Binding-site contacts:
Ligand atom C4 contacts residue TRP143 of chain 1.A at 3.9 Å (hydrophobic).
Ligand atom O3 contacts residue HIS304 of chain 1.A at 3.3 Å (h-bond).
Ligand atom O6 contacts residue TYR249 of chain 1.A at 3.8 Å.
Ligand atom O4 contacts residue GLU305 of chain 1.A at 3.9 Å.
Ligand atom O4 contacts residue GLU250 of chain 1.A at 2.6 Å (salt-bridge).
Ligand atom O1 contacts residue TRP300 of chain 1.A at 3.8 Å.
Ligand atom C5 contacts residue ASP165 of chain 1.A at 4.0 Å.
Ligand atom O2 contacts residue GLU250 of chain 1.A at 4.1 Å.
Ligand atom O3 contacts residue ASP165 of chain 1.A at 2.8 Å (salt-bridge).
Ligand atom C6 contacts residue TYR299 of chain 1.A at 3.6 Å (hydrophobic).
Ligand atom O4 contacts residue TRP143 of chain 1.A at 3.0 Å (h-bond).
Ligand atom C4 contacts residue LEU164 of chain 1.A at 4.2 Å (hydrophobic).
Ligand atom O4 contacts residue TYR249 of chain 1.A at 4.3 Å.
Ligand atom C4 contacts residue ASP165 of chain 1.A at 3.4 Å.
Ligand atom O3 contacts residue LEU164 of chain 1.A at 3.8 Å.
Ligand atom O3 contacts residue GLU250 of chain 1.A at 2.5 Å (salt-bridge).
Ligand atom C2 contacts residue LEU164 of chain 1.A at 4.1 Å (hydrophobic).
Ligand atom C6 contacts residue PRO162 of chain 1.A at 4.3 Å (hydrophobic).
Ligand atom C6 contacts residue ASP247 of chain 1.A at 3.5 Å.
Ligand atom O2 contacts residue LEU164 of chain 1.A at 4.0 Å.
Ligand atom O4 contacts residue PRO162 of chain 1.A at 3.5 Å.
Ligand atom O4 contacts residue HIS304 of chain 1.A at 3.0 Å (h-bond).
Ligand atom C3 contacts residue LEU164 of chain 1.A at 4.2 Å (hydrophobic).
Ligand atom C3 contacts residue HIS304 of chain 1.A at 3.8 Å.
Ligand atom O3 contacts residue SER81 of chain 1.A at 4.3 Å.
Ligand atom O4 contacts residue ASP165 of chain 1.A at 2.6 Å (salt-bridge).
Ligand atom C6 contacts residue TRP157 of chain 1.A at 3.9 Å (hydrophobic).
Ligand atom O6 contacts residue ASP247 of chain 1.A at 2.6 Å (salt-bridge).
Ligand atom C4 contacts residue HIS304 of chain 1.A at 4.0 Å.
Ligand atom O4 contacts residue TRP300 of chain 1.A at 4.5 Å.
Ligand atom C3 contacts residue GLU250 of chain 1.A at 3.7 Å.
Ligand atom O3 contacts residue TRP143 of chain 1.A at 3.4 Å.
Ligand atom C3 contacts residue ASP165 of chain 1.A at 3.2 Å.
Ligand atom O6 contacts residue TRP157 of chain 1.A at 3.8 Å.
Ligand atom C6 contacts residue VAL220 of chain 1.A at 3.9 Å (hydrophobic).
Ligand atom C5 contacts residue TRP300 of chain 1.A at 4.5 Å (hydrophobic).
Ligand atom C6 contacts residue TYR249 of chain 1.A at 3.9 Å (hydrophobic).
Ligand atom C4 contacts residue GLU250 of chain 1.A at 3.4 Å.
Ligand atom O4 contacts residue TRP157 of chain 1.A at 4.1 Å.
Ligand atom C5 contacts residue TYR299 of chain 1.A at 3.9 Å (hydrophobic).

A small-molecule ligand and the protein it binds are described below.
Small molecule (SMILES): OC[C@H]1O[C@@H](O[C@@H]2[C@@H](O)[C@H](O)[C@@H](CO)O[C@@H]2O)[C@H](O)[C@@H](O)[C@@H]1O

Sequence of chain 1.A:
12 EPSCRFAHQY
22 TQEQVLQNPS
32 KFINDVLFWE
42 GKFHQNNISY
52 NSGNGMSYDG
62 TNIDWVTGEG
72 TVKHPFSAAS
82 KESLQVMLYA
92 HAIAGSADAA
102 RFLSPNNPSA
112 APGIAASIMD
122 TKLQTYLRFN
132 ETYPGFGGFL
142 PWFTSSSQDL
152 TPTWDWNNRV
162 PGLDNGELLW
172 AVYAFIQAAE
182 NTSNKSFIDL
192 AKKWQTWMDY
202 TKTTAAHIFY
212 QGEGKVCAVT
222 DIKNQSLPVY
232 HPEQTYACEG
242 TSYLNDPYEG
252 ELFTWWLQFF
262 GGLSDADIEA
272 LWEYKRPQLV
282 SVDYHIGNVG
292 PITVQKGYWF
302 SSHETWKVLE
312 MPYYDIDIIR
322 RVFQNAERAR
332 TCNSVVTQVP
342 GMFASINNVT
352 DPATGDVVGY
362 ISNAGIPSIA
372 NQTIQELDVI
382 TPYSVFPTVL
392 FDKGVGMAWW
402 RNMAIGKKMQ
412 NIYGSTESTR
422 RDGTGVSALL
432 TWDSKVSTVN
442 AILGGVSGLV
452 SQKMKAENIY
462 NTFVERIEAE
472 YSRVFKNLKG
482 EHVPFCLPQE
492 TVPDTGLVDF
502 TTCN